Binding-site contacts:
Ligand atom C8 contacts residue VAL242 of chain 3.A at 3.9 Å (hydrophobic).
Ligand atom C7 contacts residue SER219 of chain 2.A at 4.0 Å.
Ligand atom C6 contacts residue THR167 of chain 3.A at 3.8 Å.
Ligand atom N2 contacts residue SER219 of chain 2.A at 3.4 Å (h-bond).
Ligand atom C3 contacts residue ASN165 of chain 3.A at 3.8 Å.
Ligand atom C1 contacts residue TRP222 of chain 2.A at 3.6 Å (hydrophobic).
Ligand atom C4 contacts residue TRP222 of chain 2.A at 4.1 Å (hydrophobic).
Ligand atom O7 contacts residue TRP222 of chain 2.A at 2.8 Å (h-bond).
Ligand atom O4 contacts residue TRP222 of chain 2.A at 4.4 Å.
Ligand atom C8 contacts residue THR167 of chain 3.A at 4.1 Å.
Ligand atom C8 contacts residue SER219 of chain 2.A at 3.9 Å.
Ligand atom C3 contacts residue TRP222 of chain 2.A at 4.4 Å (hydrophobic).
Ligand atom C7 contacts residue PRO221 of chain 2.A at 4.4 Å (hydrophobic).
Ligand atom C7 contacts residue ASN165 of chain 3.A at 3.4 Å.
Ligand atom O5 contacts residue TRP222 of chain 2.A at 4.0 Å.
Ligand atom C2 contacts residue TRP222 of chain 2.A at 4.1 Å (hydrophobic).
Ligand atom C2 contacts residue ASN165 of chain 3.A at 2.5 Å.
Ligand atom O5 contacts residue TRP222 of chain 2.A at 4.1 Å.
Ligand atom O7 contacts residue PRO221 of chain 2.A at 3.4 Å.
Ligand atom C1 contacts residue TRP222 of chain 2.A at 4.5 Å (hydrophobic).
Ligand atom O3 contacts residue TRP222 of chain 2.A at 4.1 Å.
Ligand atom C7 contacts residue TRP222 of chain 2.A at 4.0 Å (hydrophobic).
Ligand atom C3 contacts residue TRP222 of chain 2.A at 3.7 Å (hydrophobic).
Ligand atom O7 contacts residue ARG220 of chain 2.A at 4.4 Å.
Ligand atom N2 contacts residue ASN165 of chain 3.A at 3.0 Å (h-bond).
Ligand atom C2 contacts residue SER219 of chain 2.A at 4.2 Å.
Ligand atom C5 contacts residue ASN165 of chain 3.A at 3.6 Å.
Ligand atom O4 contacts residue TRP222 of chain 2.A at 4.4 Å.
Ligand atom C6 contacts residue VAL244 of chain 3.A at 3.9 Å (hydrophobic).
Ligand atom C6 contacts residue TRP222 of chain 2.A at 4.2 Å (hydrophobic).
Ligand atom C1 contacts residue SER219 of chain 2.A at 3.8 Å.
Ligand atom O7 contacts residue ASN165 of chain 3.A at 3.4 Å (h-bond).
Ligand atom C5 contacts residue TRP222 of chain 2.A at 3.6 Å (hydrophobic).
Ligand atom O5 contacts residue ASN165 of chain 3.A at 2.4 Å (h-bond).
Ligand atom C1 contacts residue ASN165 of chain 3.A at 1.4 Å.
Ligand atom C4 contacts residue TRP222 of chain 2.A at 4.0 Å (hydrophobic).
Ligand atom C2 contacts residue TRP222 of chain 2.A at 3.9 Å (hydrophobic).
Ligand atom O6 contacts residue THR167 of chain 3.A at 3.3 Å.
Ligand atom C5 contacts residue TRP222 of chain 2.A at 4.4 Å (hydrophobic).
Ligand atom C4 contacts residue ASN165 of chain 3.A at 4.2 Å.

Sequence of chain 3.A:
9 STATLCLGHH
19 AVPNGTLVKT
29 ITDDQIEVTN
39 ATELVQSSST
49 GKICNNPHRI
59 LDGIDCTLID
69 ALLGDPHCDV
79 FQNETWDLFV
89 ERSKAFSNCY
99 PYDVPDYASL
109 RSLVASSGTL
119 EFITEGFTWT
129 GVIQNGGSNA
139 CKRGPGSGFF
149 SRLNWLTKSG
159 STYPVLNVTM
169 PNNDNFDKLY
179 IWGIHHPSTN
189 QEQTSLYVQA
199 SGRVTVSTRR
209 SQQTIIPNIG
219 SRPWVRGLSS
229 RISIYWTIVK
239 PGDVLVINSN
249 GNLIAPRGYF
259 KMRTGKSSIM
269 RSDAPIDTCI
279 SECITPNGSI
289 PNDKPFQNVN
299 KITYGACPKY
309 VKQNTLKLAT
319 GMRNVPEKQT

Sequence of chain 2.A:
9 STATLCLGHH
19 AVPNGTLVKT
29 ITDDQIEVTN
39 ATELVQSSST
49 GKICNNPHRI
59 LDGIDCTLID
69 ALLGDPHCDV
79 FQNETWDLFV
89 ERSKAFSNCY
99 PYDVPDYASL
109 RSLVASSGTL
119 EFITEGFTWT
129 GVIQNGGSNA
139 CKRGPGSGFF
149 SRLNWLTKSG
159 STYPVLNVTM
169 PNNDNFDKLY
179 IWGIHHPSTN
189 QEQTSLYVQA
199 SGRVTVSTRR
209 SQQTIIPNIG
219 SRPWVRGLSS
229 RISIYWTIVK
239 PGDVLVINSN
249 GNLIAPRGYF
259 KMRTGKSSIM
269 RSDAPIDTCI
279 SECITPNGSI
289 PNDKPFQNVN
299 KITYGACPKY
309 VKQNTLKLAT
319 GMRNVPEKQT

A small-molecule ligand and the protein it binds are described below.
Small molecule (SMILES): CC(=O)N[C@H]1[C@H](O[C@H]2[C@H](O)[C@@H](NC(C)=O)CO[C@@H]2CO)O[C@H](CO)[C@@H](O[C@@H]2O[C@H](CO)[C@@H](O)[C@H](O)[C@@H]2O)[C@@H]1O